The protein below binds the small molecule below.
Small molecule (SMILES): CC(=O)N[C@@H]1[C@@H](O)[C@H](O)[C@@H](CO)O[C@H]1O

Sequence of chain 1.B:
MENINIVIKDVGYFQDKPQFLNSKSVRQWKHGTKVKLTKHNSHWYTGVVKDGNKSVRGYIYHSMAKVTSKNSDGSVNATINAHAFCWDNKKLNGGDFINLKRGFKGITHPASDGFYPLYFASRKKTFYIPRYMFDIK

Binding-site contacts:
Ligand atom C4 contacts residue TRP45 of chain 1.B at 4.2 Å (hydrophobic).
Ligand atom C7 contacts residue PHE98 of chain 1.B at 3.8 Å (hydrophobic).
Ligand atom C2 contacts residue TYR62 of chain 1.B at 4.0 Å (hydrophobic).
Ligand atom C1 contacts residue ASN94 of chain 1.B at 4.2 Å.
Ligand atom C7 contacts residue GLY95 of chain 1.B at 3.9 Å.
Ligand atom O7 contacts residue ASN94 of chain 1.B at 3.4 Å.
Ligand atom O3 contacts residue PHE21 of chain 1.B at 4.3 Å.
Ligand atom N2 contacts residue PHE98 of chain 1.B at 4.1 Å.
Ligand atom C5 contacts residue HIS44 of chain 1.B at 4.4 Å.
Ligand atom C1 contacts residue GLY95 of chain 1.B at 4.2 Å.
Ligand atom O6 contacts residue ASN94 of chain 1.B at 4.1 Å.
Ligand atom O3 contacts residue TYR62 of chain 1.B at 3.6 Å.
Ligand atom C3 contacts residue TRP45 of chain 1.B at 4.0 Å (hydrophobic).
Ligand atom C8 contacts residue PHE21 of chain 1.B at 4.2 Å (hydrophobic).
Ligand atom O1 contacts residue PHE98 of chain 1.B at 3.6 Å.
Ligand atom C8 contacts residue TRP88 of chain 1.B at 3.6 Å (hydrophobic).
Ligand atom O1 contacts residue GLY95 of chain 1.B at 3.6 Å.
Ligand atom C2 contacts residue GLY95 of chain 1.B at 3.9 Å.
Ligand atom O5 contacts residue ASN94 of chain 1.B at 3.6 Å (h-bond).
Ligand atom C5 contacts residue ASN94 of chain 1.B at 4.0 Å.
Ligand atom O4 contacts residue TRP45 of chain 1.B at 3.3 Å (h-bond).
Ligand atom C8 contacts residue PHE98 of chain 1.B at 3.8 Å (hydrophobic).
Ligand atom C4 contacts residue ASN94 of chain 1.B at 3.8 Å.
Ligand atom C7 contacts residue TYR62 of chain 1.B at 3.9 Å (hydrophobic).
Ligand atom C2 contacts residue ASN94 of chain 1.B at 3.8 Å.
Ligand atom C8 contacts residue TYR62 of chain 1.B at 3.6 Å (hydrophobic).
Ligand atom C1 contacts residue HIS44 of chain 1.B at 4.2 Å.
Ligand atom C1 contacts residue TYR62 of chain 1.B at 4.2 Å (hydrophobic).
Ligand atom C3 contacts residue ASN94 of chain 1.B at 4.3 Å.
Ligand atom O7 contacts residue GLY95 of chain 1.B at 3.0 Å (h-bond).
Ligand atom O7 contacts residue TRP88 of chain 1.B at 2.8 Å (h-bond).
Ligand atom C3 contacts residue TYR62 of chain 1.B at 3.8 Å (hydrophobic).
Ligand atom N2 contacts residue GLY95 of chain 1.B at 4.2 Å.
Ligand atom O3 contacts residue TRP45 of chain 1.B at 3.4 Å (h-bond).
Ligand atom O7 contacts residue PHE98 of chain 1.B at 4.0 Å.
Ligand atom C7 contacts residue TRP88 of chain 1.B at 3.6 Å (hydrophobic).
Ligand atom C6 contacts residue ASN94 of chain 1.B at 4.2 Å.
Ligand atom N2 contacts residue TYR62 of chain 1.B at 3.1 Å (h-bond).
Ligand atom O7 contacts residue LEU93 of chain 1.B at 3.7 Å.
Ligand atom C8 contacts residue PHE86 of chain 1.B at 3.8 Å (hydrophobic).